This protein binds this small molecule.
Small molecule (SMILES): Cc1cn([C@H]2C[C@H](O[P](=O)(O)OC[C@H]3O[C@@H](n4ccc(N)nc4=O)C[C@@H]3O[P](=O)(O)OC[C@H]3O[C@@H](n4cnc5c(=O)nc(N)[nH]c54)C[C@@H]3O[P](=O)(O)OC[C@H]3O[C@@H](n4cnc5c(=O)nc(N)[nH]c54)C[C@@H]3O)[C@@H](CO[P](=O)(O)O[C@H]3C[C@H](n4cnc5c(=O)nc(N)[nH]c54)O[C@@H]3COP(=O)(O)O)O2)c(=O)[nH]c1=O

Binding-site contacts:
Ligand atom OP2 contacts residue THR61 of chain 1.A at 3.8 Å.
Ligand atom P contacts residue ILE63 of chain 1.A at 4.0 Å.
Ligand atom OP1 contacts residue NA1 of chain 1.F at 2.9 Å (h-bond).
Ligand atom O3' contacts residue GLY58 of chain 1.A at 3.5 Å.
Ligand atom C3' contacts residue LYS62 of chain 1.A at 3.8 Å.
Ligand atom OP1 contacts residue THR61 of chain 1.A at 3.6 Å.
Ligand atom O5' contacts residue GLY60 of chain 1.A at 3.4 Å.
Ligand atom OP1 contacts residue ILE63 of chain 1.A at 2.9 Å (h-bond).
Ligand atom C3' contacts residue GLY60 of chain 1.A at 3.6 Å.
Ligand atom OP1 contacts residue GLY58 of chain 1.A at 2.9 Å (h-bond).
Ligand atom OP2 contacts residue LYS62 of chain 1.A at 3.2 Å.
Ligand atom OP1 contacts residue VAL59 of chain 1.A at 3.5 Å (h-bond).
Ligand atom OP1 contacts residue GLY60 of chain 1.A at 3.0 Å (h-bond).
Ligand atom N3 contacts residue ALA32 of chain 1.A at 3.6 Å.
Ligand atom P contacts residue GLY58 of chain 1.A at 3.9 Å.
Ligand atom OP2 contacts residue GLY60 of chain 1.A at 3.8 Å.
Ligand atom OP2 contacts residue VAL59 of chain 1.A at 3.9 Å.
Ligand atom P contacts residue LYS62 of chain 1.A at 3.5 Å.
Ligand atom P contacts residue NA1 of chain 1.F at 3.7 Å.
Ligand atom OP1 contacts residue LYS62 of chain 1.A at 3.5 Å (salt-bridge).
Ligand atom O4' contacts residue ALA32 of chain 1.A at 4.0 Å.
Ligand atom C8 contacts residue LYS29 of chain 1.A at 3.8 Å.
Ligand atom P contacts residue GLY60 of chain 1.A at 3.7 Å.
Ligand atom OP1 contacts residue PRO57 of chain 1.A at 3.7 Å.
Ligand atom OP1 contacts residue LEU56 of chain 1.A at 3.6 Å.
Ligand atom OP3 contacts residue LYS29 of chain 1.A at 3.1 Å (salt-bridge).
Ligand atom OP2 contacts residue LYS62 of chain 1.A at 3.4 Å (salt-bridge).
Ligand atom O3' contacts residue ILE63 of chain 1.A at 3.7 Å.
Ligand atom C5' contacts residue GLY60 of chain 1.A at 3.5 Å.
Ligand atom N7 contacts residue LYS29 of chain 1.A at 3.9 Å.
Ligand atom OP1 contacts residue LYS29 of chain 1.A at 3.9 Å.
Ligand atom P contacts residue LYS29 of chain 1.A at 3.9 Å.
Ligand atom OP1 contacts residue LYS62 of chain 1.A at 2.8 Å (salt-bridge).
Ligand atom C4' contacts residue GLY58 of chain 1.A at 3.3 Å.
Ligand atom C5' contacts residue TYR33 of chain 1.A at 3.3 Å (hydrophobic).
Ligand atom OP2 contacts residue NA1 of chain 1.F at 3.5 Å (h-bond).
Ligand atom P contacts residue LYS62 of chain 1.A at 3.8 Å.
Ligand atom C5' contacts residue GLY58 of chain 1.A at 3.4 Å.
Ligand atom O3' contacts residue LYS62 of chain 1.A at 4.0 Å.
Ligand atom O3' contacts residue VAL59 of chain 1.A at 3.7 Å.

Sequence of chain 1.A:
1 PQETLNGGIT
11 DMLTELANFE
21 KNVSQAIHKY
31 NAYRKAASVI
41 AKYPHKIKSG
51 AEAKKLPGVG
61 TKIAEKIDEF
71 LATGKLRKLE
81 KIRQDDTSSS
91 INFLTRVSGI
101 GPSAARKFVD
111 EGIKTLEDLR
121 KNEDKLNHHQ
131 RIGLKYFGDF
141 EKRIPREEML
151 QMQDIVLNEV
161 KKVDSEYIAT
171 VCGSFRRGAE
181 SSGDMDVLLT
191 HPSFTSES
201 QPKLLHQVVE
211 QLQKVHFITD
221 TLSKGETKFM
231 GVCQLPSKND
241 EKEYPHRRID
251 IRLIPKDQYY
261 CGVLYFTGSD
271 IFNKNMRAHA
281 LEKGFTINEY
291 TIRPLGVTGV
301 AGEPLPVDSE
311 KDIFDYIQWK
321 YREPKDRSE